The small molecule below binds the protein below.
Small molecule (SMILES): O=S(=O)(c1cccc2cnccc12)N1CCCNCC1

Sequence of chain 1.A:
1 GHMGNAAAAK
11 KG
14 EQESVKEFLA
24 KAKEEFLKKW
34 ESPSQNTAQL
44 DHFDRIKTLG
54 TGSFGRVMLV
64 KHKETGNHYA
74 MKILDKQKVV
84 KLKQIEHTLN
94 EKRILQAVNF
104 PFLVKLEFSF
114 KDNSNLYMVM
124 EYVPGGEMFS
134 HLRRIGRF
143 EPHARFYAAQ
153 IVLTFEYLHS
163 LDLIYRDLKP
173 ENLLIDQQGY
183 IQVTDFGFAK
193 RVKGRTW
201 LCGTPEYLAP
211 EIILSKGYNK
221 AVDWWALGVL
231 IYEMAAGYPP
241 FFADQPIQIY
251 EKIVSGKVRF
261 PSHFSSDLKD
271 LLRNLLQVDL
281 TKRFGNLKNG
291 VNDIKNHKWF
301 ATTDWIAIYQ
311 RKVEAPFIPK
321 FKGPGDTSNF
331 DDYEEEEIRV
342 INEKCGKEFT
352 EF

Binding-site contacts:
Ligand atom C9 contacts residue LEU176 of chain 1.A at 3.5 Å (hydrophobic).
Ligand atom N13 contacts residue ALA73 of chain 1.A at 3.6 Å.
Ligand atom C22 contacts residue GLU130 of chain 1.A at 3.5 Å.
Ligand atom C11 contacts residue LEU176 of chain 1.A at 3.4 Å (hydrophobic).
Ligand atom O2 contacts residue VAL60 of chain 1.A at 3.2 Å.
Ligand atom C5 contacts residue VAL60 of chain 1.A at 3.7 Å (hydrophobic).
Ligand atom C14 contacts residue VAL126 of chain 1.A at 3.6 Å (hydrophobic).
Ligand atom C20 contacts residue THR54 of chain 1.A at 3.6 Å.
Ligand atom O2 contacts residue LEU52 of chain 1.A at 3.4 Å.
Ligand atom C12 contacts residue LEU176 of chain 1.A at 3.5 Å (hydrophobic).
Ligand atom C7 contacts residue THR186 of chain 1.A at 3.6 Å.
Ligand atom C11 contacts residue PHE330 of chain 1.A at 3.7 Å (hydrophobic).
Ligand atom C12 contacts residue TYR125 of chain 1.A at 3.5 Å (hydrophobic).
Ligand atom C8 contacts residue MET123 of chain 1.A at 3.8 Å (hydrophobic).
Ligand atom O2 contacts residue GLY53 of chain 1.A at 3.5 Å (h-bond).
Ligand atom C10 contacts residue LEU176 of chain 1.A at 3.4 Å (hydrophobic).
Ligand atom C14 contacts residue ALA73 of chain 1.A at 3.3 Å (hydrophobic).
Ligand atom C22 contacts residue GLU173 of chain 1.A at 3.5 Å.
Ligand atom O1 contacts residue PHE330 of chain 1.A at 3.5 Å.
Ligand atom N17 contacts residue GLU173 of chain 1.A at 3.4 Å (salt-bridge).
Ligand atom C21 contacts residue GLU173 of chain 1.A at 3.2 Å.
Ligand atom N13 contacts residue LEU176 of chain 1.A at 3.6 Å.
Ligand atom C20 contacts residue GLY53 of chain 1.A at 3.8 Å.
Ligand atom C12 contacts residue PHE330 of chain 1.A at 3.6 Å (hydrophobic).
Ligand atom N13 contacts residue VAL126 of chain 1.A at 2.7 Å (h-bond).
Ligand atom N13 contacts residue GLU124 of chain 1.A at 3.6 Å (salt-bridge).
Ligand atom N17 contacts residue ASN174 of chain 1.A at 3.4 Å (h-bond).
Ligand atom C6 contacts residue VAL60 of chain 1.A at 3.8 Å (hydrophobic).
Ligand atom C8 contacts residue THR186 of chain 1.A at 3.6 Å.
Ligand atom C7 contacts residue MET123 of chain 1.A at 3.7 Å (hydrophobic).
Ligand atom N13 contacts residue TYR125 of chain 1.A at 3.5 Å.
Ligand atom C14 contacts residue LEU176 of chain 1.A at 3.6 Å (hydrophobic).
Ligand atom C14 contacts residue GLU124 of chain 1.A at 3.1 Å.
Ligand atom O1 contacts residue LEU176 of chain 1.A at 3.6 Å.
Ligand atom C12 contacts residue VAL126 of chain 1.A at 3.4 Å (hydrophobic).
Ligand atom C15 contacts residue VAL60 of chain 1.A at 3.6 Å (hydrophobic).
Ligand atom C9 contacts residue ALA73 of chain 1.A at 3.4 Å (hydrophobic).
Ligand atom C21 contacts residue ASN174 of chain 1.A at 3.4 Å.
Ligand atom C16 contacts residue THR54 of chain 1.A at 3.7 Å.
Ligand atom C21 contacts residue THR186 of chain 1.A at 3.7 Å.